Sequence of chain 46.A:
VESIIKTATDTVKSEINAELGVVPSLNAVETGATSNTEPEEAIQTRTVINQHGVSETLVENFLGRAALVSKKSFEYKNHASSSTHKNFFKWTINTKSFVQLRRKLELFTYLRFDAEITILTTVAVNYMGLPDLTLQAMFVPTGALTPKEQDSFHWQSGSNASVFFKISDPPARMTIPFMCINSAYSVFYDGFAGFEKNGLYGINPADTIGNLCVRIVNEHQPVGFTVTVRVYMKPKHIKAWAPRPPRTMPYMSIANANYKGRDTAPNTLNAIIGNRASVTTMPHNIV

Binding-site contacts:
Ligand atom C1 contacts residue ASN283 of chain 46.A at 3.4 Å.
Ligand atom C3 contacts residue ARG104 of chain 46.C at 3.8 Å.
Ligand atom C11 contacts residue ASP232 of chain 46.C at 3.6 Å.
Ligand atom C4 contacts residue ASP232 of chain 46.C at 3.4 Å.
Ligand atom O4 contacts residue ASP232 of chain 46.C at 2.8 Å (salt-bridge).
Ligand atom O4 contacts residue PRO231 of chain 46.C at 3.9 Å.
Ligand atom O2 contacts residue PRO274 of chain 46.A at 3.4 Å.
Ligand atom C6 contacts residue ASN283 of chain 46.A at 3.8 Å.
Ligand atom O6 contacts residue GLY282 of chain 46.A at 3.5 Å.
Ligand atom C4 contacts residue ASN275 of chain 46.A at 3.7 Å.
Ligand atom C11 contacts residue PRO231 of chain 46.C at 3.5 Å (hydrophobic).
Ligand atom O6 contacts residue ALA273 of chain 46.A at 3.7 Å.
Ligand atom O1B contacts residue ARG104 of chain 46.C at 3.0 Å (salt-bridge).
Ligand atom O4 contacts residue ASN275 of chain 46.A at 3.0 Å (h-bond).
Ligand atom O2 contacts residue GLY282 of chain 46.A at 3.8 Å.
Ligand atom O3 contacts residue ASP91 of chain 46.C at 3.5 Å.
Ligand atom O6 contacts residue PRO274 of chain 46.A at 3.6 Å.
Ligand atom O6 contacts residue ASN283 of chain 46.A at 3.0 Å (h-bond).
Ligand atom C5 contacts residue PRO231 of chain 46.C at 3.7 Å (hydrophobic).
Ligand atom C5 contacts residue ASN275 of chain 46.A at 3.5 Å.
Ligand atom C2 contacts residue ASP91 of chain 46.C at 3.2 Å.
Ligand atom N5 contacts residue ASN275 of chain 46.A at 3.4 Å (h-bond).
Ligand atom O5 contacts residue ASN283 of chain 46.A at 3.7 Å.
Ligand atom O7 contacts residue PRO274 of chain 46.A at 3.6 Å.
Ligand atom C1 contacts residue ARG104 of chain 46.C at 3.8 Å.
Ligand atom C10 contacts residue PRO231 of chain 46.C at 3.8 Å (hydrophobic).
Ligand atom C6 contacts residue ALA273 of chain 46.A at 3.8 Å (hydrophobic).
Ligand atom C11 contacts residue ILE233 of chain 46.C at 3.6 Å (hydrophobic).
Ligand atom C5 contacts residue ASN283 of chain 46.A at 3.8 Å.
Ligand atom C10 contacts residue ASN275 of chain 46.A at 3.3 Å.
Ligand atom O10 contacts residue ARG270 of chain 46.A at 3.6 Å.
Ligand atom O4 contacts residue ARG95 of chain 46.C at 3.5 Å.
Ligand atom N5 contacts residue PRO231 of chain 46.C at 3.0 Å (h-bond).
Ligand atom C5 contacts residue PRO274 of chain 46.A at 3.9 Å (hydrophobic).
Ligand atom C11 contacts residue GLY234 of chain 46.C at 3.8 Å.
Ligand atom C5 contacts residue GLY282 of chain 46.A at 3.8 Å.
Ligand atom O10 contacts residue ASN275 of chain 46.A at 3.0 Å (h-bond).
Ligand atom C6 contacts residue GLY282 of chain 46.A at 3.6 Å.
Ligand atom O2 contacts residue ASP91 of chain 46.C at 2.5 Å (salt-bridge).
Ligand atom C4 contacts residue PRO231 of chain 46.C at 3.6 Å (hydrophobic).

The protein below binds the small molecule below.
Small molecule (SMILES): CC(=O)N[C@@H]1[C@@H](O)[C@H](O[C@@H]2O[C@H](CO)[C@H](O)[C@H](O[C@]3(C(=O)O)C[C@H](O)[C@@H](NC(C)=O)[C@H]([C@H](O)[C@H](O)CO)O3)[C@H]2O)[C@@H](CO)O[C@H]1O

Sequence of chain 46.C:
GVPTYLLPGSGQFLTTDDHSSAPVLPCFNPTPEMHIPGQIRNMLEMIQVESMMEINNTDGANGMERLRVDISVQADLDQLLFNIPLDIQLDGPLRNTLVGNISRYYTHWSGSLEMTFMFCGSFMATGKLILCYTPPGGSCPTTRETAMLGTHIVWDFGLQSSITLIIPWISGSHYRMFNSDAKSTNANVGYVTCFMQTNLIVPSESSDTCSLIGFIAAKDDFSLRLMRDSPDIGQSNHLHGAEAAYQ